A protein and the small-molecule ligand that binds it are described below.
Small molecule (SMILES): CC(=O)N[C@@H]1[C@@H](O)[C@H](O)[C@@H](CO)O[C@H]1O

Sequence of chain 1.D:
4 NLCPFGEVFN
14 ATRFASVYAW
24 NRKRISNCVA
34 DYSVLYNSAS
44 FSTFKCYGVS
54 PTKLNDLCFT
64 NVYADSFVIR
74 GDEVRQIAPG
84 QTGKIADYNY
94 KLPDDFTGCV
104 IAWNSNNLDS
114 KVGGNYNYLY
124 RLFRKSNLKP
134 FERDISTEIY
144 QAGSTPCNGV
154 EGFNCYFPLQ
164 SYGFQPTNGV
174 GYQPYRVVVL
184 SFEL

Binding-site contacts:
Ligand atom C2 contacts residue ASN13 of chain 1.D at 3.3 Å.
Ligand atom O7 contacts residue PHE8 of chain 1.D at 4.0 Å.
Ligand atom N2 contacts residue ASN13 of chain 1.D at 3.1 Å (h-bond).
Ligand atom O7 contacts residue ASN13 of chain 1.D at 4.5 Å.
Ligand atom O5 contacts residue ASN13 of chain 1.D at 4.1 Å.
Ligand atom N2 contacts residue GLY9 of chain 1.D at 4.1 Å.
Ligand atom C1 contacts residue ASN13 of chain 1.D at 3.2 Å.
Ligand atom O7 contacts residue PHE12 of chain 1.D at 4.5 Å.
Ligand atom O7 contacts residue GLY9 of chain 1.D at 3.2 Å.
Ligand atom O7 contacts residue LEU38 of chain 1.D at 4.4 Å.
Ligand atom C8 contacts residue LEU38 of chain 1.D at 4.0 Å (hydrophobic).
Ligand atom C7 contacts residue ASN13 of chain 1.D at 4.0 Å.
Ligand atom C7 contacts residue GLY9 of chain 1.D at 4.0 Å.